Binding-site contacts:
Ligand atom C1' contacts residue GLY684 of chain 1.B at 3.6 Å.
Ligand atom C1' contacts residue THR688 of chain 1.B at 3.5 Å.
Ligand atom PG contacts residue GLY521 of chain 1.B at 3.7 Å.
Ligand atom O2G contacts residue MG1 of chain 1.N at 2.5 Å.
Ligand atom PG contacts residue ARG766 of chain 1.A at 3.6 Å.
Ligand atom O3A contacts residue GLY523 of chain 1.B at 3.3 Å (h-bond).
Ligand atom O3B contacts residue GLY521 of chain 1.B at 2.9 Å (h-bond).
Ligand atom O1A contacts residue THR525 of chain 1.B at 3.4 Å (h-bond).
Ligand atom O4' contacts residue ALA685 of chain 1.B at 3.5 Å.
Ligand atom C8 contacts residue GLY521 of chain 1.B at 3.0 Å.
Ligand atom O2A contacts residue GLY523 of chain 1.B at 3.2 Å.
Ligand atom O2A contacts residue LEU526 of chain 1.B at 3.2 Å (h-bond).
Ligand atom N9 contacts residue GLY684 of chain 1.B at 3.6 Å.
Ligand atom N7 contacts residue GLY523 of chain 1.B at 3.4 Å (h-bond).
Ligand atom N6 contacts residue GLY480 of chain 1.B at 3.2 Å (h-bond).
Ligand atom PB contacts residue LYS524 of chain 1.B at 3.7 Å.
Ligand atom C4 contacts residue LEU526 of chain 1.B at 3.7 Å (hydrophobic).
Ligand atom C8 contacts residue GLY523 of chain 1.B at 3.7 Å.
Ligand atom O2B contacts residue GLY523 of chain 1.B at 3.4 Å (h-bond).
Ligand atom N7 contacts residue GLY521 of chain 1.B at 3.4 Å (h-bond).
Ligand atom O2B contacts residue LYS524 of chain 1.B at 2.6 Å (salt-bridge).
Ligand atom C8 contacts residue GLY684 of chain 1.B at 3.5 Å.
Ligand atom O3G contacts residue ARG766 of chain 1.A at 2.3 Å (salt-bridge).
Ligand atom O2A contacts residue THR525 of chain 1.B at 3.1 Å (h-bond).
Ligand atom C2' contacts residue LEU526 of chain 1.B at 3.6 Å (hydrophobic).
Ligand atom O2' contacts residue ASN660 of chain 1.B at 3.5 Å (h-bond).
Ligand atom N1 contacts residue ILE479 of chain 1.B at 3.7 Å.
Ligand atom N7 contacts residue GLY684 of chain 1.B at 3.6 Å.
Ligand atom O2' contacts residue THR688 of chain 1.B at 3.4 Å (h-bond).
Ligand atom O1A contacts residue MG1 of chain 1.N at 2.8 Å.
Ligand atom N3 contacts residue LEU526 of chain 1.B at 3.7 Å.
Ligand atom O1B contacts residue THR525 of chain 1.B at 2.9 Å (h-bond).
Ligand atom O2A contacts residue LYS524 of chain 1.B at 3.5 Å (salt-bridge).
Ligand atom N1 contacts residue GLY480 of chain 1.B at 3.1 Å (h-bond).
Ligand atom O3A contacts residue GLY521 of chain 1.B at 3.8 Å.
Ligand atom N7 contacts residue CYS522 of chain 1.B at 3.4 Å.
Ligand atom C8 contacts residue ALA685 of chain 1.B at 3.6 Å (hydrophobic).
Ligand atom O3G contacts residue GLY521 of chain 1.B at 3.8 Å.
Ligand atom C2 contacts residue ASP478 of chain 1.B at 3.5 Å.
Ligand atom O1B contacts residue MG1 of chain 1.N at 2.9 Å.

Sequence of chain 1.A:
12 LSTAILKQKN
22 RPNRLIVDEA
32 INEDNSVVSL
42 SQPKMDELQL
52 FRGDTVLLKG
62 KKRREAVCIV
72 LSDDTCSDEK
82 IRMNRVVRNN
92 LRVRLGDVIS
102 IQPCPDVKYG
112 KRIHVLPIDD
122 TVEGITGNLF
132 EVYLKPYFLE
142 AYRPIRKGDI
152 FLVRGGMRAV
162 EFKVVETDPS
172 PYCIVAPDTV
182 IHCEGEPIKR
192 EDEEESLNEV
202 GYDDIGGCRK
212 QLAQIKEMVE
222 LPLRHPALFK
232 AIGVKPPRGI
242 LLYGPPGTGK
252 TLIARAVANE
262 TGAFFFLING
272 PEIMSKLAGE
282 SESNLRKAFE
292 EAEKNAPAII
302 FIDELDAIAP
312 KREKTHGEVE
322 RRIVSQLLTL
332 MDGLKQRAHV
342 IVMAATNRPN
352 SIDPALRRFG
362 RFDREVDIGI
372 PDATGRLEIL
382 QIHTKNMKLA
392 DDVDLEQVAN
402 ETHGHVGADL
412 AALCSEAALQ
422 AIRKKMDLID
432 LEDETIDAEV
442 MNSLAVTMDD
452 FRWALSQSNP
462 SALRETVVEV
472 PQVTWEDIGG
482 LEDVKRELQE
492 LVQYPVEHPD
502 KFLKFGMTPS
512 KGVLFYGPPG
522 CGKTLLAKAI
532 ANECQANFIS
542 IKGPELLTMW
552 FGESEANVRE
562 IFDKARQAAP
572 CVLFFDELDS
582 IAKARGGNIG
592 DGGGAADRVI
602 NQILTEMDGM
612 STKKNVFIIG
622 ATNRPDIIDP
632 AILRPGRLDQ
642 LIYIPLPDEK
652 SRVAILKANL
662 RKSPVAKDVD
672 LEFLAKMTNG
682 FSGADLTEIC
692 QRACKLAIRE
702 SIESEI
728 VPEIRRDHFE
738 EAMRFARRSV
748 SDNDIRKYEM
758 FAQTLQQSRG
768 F

This protein binds this small molecule.
Small molecule (SMILES): Nc1ncnc2c1ncn2[C@@H]1O[C@H](COP(=O)(O)OP(=O)(O)OP(O)(O)=S)[C@@H](O)[C@H]1O

Sequence of chain 1.B:
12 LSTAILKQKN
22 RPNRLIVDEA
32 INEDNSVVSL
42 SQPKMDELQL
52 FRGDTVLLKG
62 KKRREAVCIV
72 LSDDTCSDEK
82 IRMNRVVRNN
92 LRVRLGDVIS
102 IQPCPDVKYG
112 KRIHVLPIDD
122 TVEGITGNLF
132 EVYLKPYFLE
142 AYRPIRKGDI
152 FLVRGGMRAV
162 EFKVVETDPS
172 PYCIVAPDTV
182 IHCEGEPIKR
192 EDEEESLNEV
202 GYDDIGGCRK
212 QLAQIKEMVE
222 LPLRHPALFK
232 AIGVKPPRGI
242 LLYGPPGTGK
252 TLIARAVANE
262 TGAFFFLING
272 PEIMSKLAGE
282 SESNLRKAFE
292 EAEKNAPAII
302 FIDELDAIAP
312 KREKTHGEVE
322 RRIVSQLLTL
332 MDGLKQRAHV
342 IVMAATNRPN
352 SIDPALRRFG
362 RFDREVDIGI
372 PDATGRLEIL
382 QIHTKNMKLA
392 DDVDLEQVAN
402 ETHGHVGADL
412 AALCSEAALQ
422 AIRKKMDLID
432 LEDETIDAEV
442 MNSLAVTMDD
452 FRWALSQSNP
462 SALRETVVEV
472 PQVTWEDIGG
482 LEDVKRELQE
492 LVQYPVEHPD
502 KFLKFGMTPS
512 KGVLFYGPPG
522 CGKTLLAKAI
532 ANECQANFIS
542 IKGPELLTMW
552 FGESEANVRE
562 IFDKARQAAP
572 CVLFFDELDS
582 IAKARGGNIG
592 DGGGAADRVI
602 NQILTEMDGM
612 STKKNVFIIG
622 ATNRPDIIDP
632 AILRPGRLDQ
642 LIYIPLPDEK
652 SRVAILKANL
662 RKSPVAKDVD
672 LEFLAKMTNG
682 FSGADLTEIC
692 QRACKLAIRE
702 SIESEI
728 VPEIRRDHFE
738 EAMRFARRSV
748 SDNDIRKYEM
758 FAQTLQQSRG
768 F